Binding-site contacts:
Ligand atom C8 contacts residue THR211 of chain 1.M at 4.2 Å.
Ligand atom O6 contacts residue LYS357 of chain 1.M at 3.4 Å (salt-bridge).
Ligand atom C2 contacts residue ASN256 of chain 1.M at 2.4 Å.
Ligand atom C4 contacts residue ASN256 of chain 1.M at 4.3 Å.
Ligand atom O7 contacts residue ASN256 of chain 1.M at 3.4 Å (h-bond).
Ligand atom O7 contacts residue THR211 of chain 1.M at 4.3 Å.
Ligand atom C1 contacts residue ASN256 of chain 1.M at 1.4 Å.
Ligand atom O6 contacts residue ASP355 of chain 1.M at 4.3 Å.
Ligand atom C8 contacts residue ASN256 of chain 1.M at 4.4 Å.
Ligand atom O5 contacts residue ASP355 of chain 1.M at 4.1 Å.
Ligand atom C8 contacts residue GLU209 of chain 1.M at 3.2 Å.
Ligand atom C2 contacts residue THR258 of chain 1.M at 4.4 Å.
Ligand atom O5 contacts residue ASN256 of chain 1.M at 2.4 Å (h-bond).
Ligand atom C3 contacts residue ASN256 of chain 1.M at 3.8 Å.
Ligand atom C5 contacts residue ASP355 of chain 1.M at 3.5 Å.
Ligand atom C5 contacts residue ASN256 of chain 1.M at 3.7 Å.
Ligand atom C7 contacts residue ASN256 of chain 1.M at 3.3 Å.
Ligand atom C6 contacts residue ASN256 of chain 1.M at 4.5 Å.
Ligand atom N2 contacts residue ASN256 of chain 1.M at 2.8 Å (h-bond).
Ligand atom C6 contacts residue ASP355 of chain 1.M at 3.2 Å.
Ligand atom C6 contacts residue LYS357 of chain 1.M at 3.5 Å.
Ligand atom C7 contacts residue THR211 of chain 1.M at 4.4 Å.
Ligand atom N2 contacts residue THR258 of chain 1.M at 4.0 Å.
Ligand atom C1 contacts residue THR258 of chain 1.M at 3.8 Å.

This small molecule binds to this protein.
Small molecule (SMILES): CC(=O)N[C@@H]1[C@@H](O)[C@H](O)[C@@H](CO)O[C@H]1O

Sequence of chain 1.M:
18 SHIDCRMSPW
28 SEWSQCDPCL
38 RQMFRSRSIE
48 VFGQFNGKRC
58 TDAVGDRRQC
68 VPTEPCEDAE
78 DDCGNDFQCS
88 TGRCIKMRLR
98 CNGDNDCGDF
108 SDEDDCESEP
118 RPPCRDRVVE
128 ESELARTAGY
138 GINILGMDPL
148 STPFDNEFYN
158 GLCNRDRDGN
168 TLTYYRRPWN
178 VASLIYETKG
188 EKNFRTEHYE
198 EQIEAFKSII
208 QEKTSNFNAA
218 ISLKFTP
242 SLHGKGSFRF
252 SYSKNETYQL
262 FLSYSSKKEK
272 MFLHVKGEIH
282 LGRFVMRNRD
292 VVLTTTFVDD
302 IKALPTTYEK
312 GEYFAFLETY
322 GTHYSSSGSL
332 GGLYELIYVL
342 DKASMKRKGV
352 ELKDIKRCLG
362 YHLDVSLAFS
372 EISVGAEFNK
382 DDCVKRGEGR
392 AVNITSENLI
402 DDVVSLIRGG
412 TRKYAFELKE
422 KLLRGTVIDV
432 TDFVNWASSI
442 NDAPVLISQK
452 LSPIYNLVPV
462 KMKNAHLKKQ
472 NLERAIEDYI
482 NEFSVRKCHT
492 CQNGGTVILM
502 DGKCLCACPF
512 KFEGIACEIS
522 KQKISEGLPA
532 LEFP